The small molecule below binds the protein below.
Small molecule (SMILES): Nc1nccc2c1ncn2[C@@H]1O[C@H](CO)[C@@H](O)[C@H]1O

Sequence of chain 1.B:
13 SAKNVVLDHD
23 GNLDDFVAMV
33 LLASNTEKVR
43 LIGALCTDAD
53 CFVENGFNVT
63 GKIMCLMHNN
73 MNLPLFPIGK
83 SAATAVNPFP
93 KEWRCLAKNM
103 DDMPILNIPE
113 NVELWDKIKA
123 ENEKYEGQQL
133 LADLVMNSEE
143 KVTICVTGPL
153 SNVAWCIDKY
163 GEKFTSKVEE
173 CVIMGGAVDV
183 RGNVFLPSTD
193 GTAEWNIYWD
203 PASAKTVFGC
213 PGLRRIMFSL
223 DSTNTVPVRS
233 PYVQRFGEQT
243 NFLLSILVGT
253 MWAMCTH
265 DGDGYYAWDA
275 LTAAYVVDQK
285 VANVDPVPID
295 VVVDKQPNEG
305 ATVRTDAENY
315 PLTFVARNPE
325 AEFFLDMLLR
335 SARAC

Binding-site contacts:
Ligand atom O5' contacts residue GLU196 of chain 1.B at 2.6 Å (salt-bridge).
Ligand atom C2 contacts residue TRP95 of chain 1.B at 3.5 Å (hydrophobic).
Ligand atom C5' contacts residue MET176 of chain 1.B at 3.6 Å (hydrophobic).
Ligand atom C8 contacts residue ASP52 of chain 1.B at 3.1 Å.
Ligand atom C5 contacts residue TRP95 of chain 1.B at 3.7 Å (hydrophobic).
Ligand atom C5 contacts residue TRP272 of chain 1.B at 3.5 Å (hydrophobic).
Ligand atom N7 contacts residue ASP52 of chain 1.B at 3.7 Å.
Ligand atom C4' contacts residue GLU196 of chain 1.B at 3.5 Å.
Ligand atom O3' contacts residue ASP273 of chain 1.B at 2.6 Å (salt-bridge).
Ligand atom N1 contacts residue TRP95 of chain 1.B at 3.2 Å.
Ligand atom C3' contacts residue CA1 of chain 1.E at 3.4 Å.
Ligand atom C8 contacts residue ASN24 of chain 1.B at 3.5 Å.
Ligand atom O5' contacts residue ASN185 of chain 1.B at 3.0 Å (h-bond).
Ligand atom C5' contacts residue TRP272 of chain 1.B at 3.7 Å (hydrophobic).
Ligand atom C1' contacts residue ASP52 of chain 1.B at 3.4 Å.
Ligand atom N6 contacts residue TRP95 of chain 1.B at 3.5 Å.
Ligand atom C2' contacts residue ASP26 of chain 1.B at 3.4 Å.
Ligand atom C5' contacts residue GLU196 of chain 1.B at 3.2 Å.
Ligand atom O3' contacts residue ASN198 of chain 1.B at 3.0 Å (h-bond).
Ligand atom C4 contacts residue TRP272 of chain 1.B at 3.6 Å (hydrophobic).
Ligand atom C2' contacts residue CA1 of chain 1.E at 3.3 Å.
Ligand atom O2' contacts residue CA1 of chain 1.E at 2.4 Å.
Ligand atom C2 contacts residue ASN185 of chain 1.B at 3.7 Å.
Ligand atom O3' contacts residue CA1 of chain 1.E at 2.4 Å.
Ligand atom C4' contacts residue ASN198 of chain 1.B at 3.4 Å.
Ligand atom C3' contacts residue ASP273 of chain 1.B at 3.3 Å.
Ligand atom O2' contacts residue ASN24 of chain 1.B at 3.6 Å.
Ligand atom C6 contacts residue TRP272 of chain 1.B at 3.7 Å (hydrophobic).
Ligand atom O3' contacts residue THR149 of chain 1.B at 2.8 Å (h-bond).
Ligand atom O2' contacts residue ASP26 of chain 1.B at 2.7 Å (salt-bridge).
Ligand atom O2' contacts residue ASP273 of chain 1.B at 3.1 Å (salt-bridge).
Ligand atom C3 contacts residue TRP95 of chain 1.B at 3.7 Å (hydrophobic).
Ligand atom O2' contacts residue ASP27 of chain 1.B at 3.1 Å (salt-bridge).
Ligand atom C3' contacts residue ASN198 of chain 1.B at 3.8 Å.
Ligand atom N7 contacts residue TYR269 of chain 1.B at 3.7 Å.
Ligand atom C3' contacts residue ASP26 of chain 1.B at 3.7 Å.
Ligand atom N9 contacts residue ASP52 of chain 1.B at 3.1 Å (salt-bridge).
Ligand atom C6 contacts residue TRP95 of chain 1.B at 3.6 Å (hydrophobic).
Ligand atom N6 contacts residue TYR269 of chain 1.B at 3.5 Å.
Ligand atom C4 contacts residue TRP95 of chain 1.B at 3.7 Å (hydrophobic).